Binding-site contacts:
Ligand atom O contacts residue PHE117 of chain 1.A at 4.0 Å.
Ligand atom C contacts residue ASN42 of chain 1.A at 4.2 Å.
Ligand atom OE2 contacts residue ARG60 of chain 1.A at 2.9 Å (salt-bridge).
Ligand atom O contacts residue LEU172 of chain 1.A at 4.3 Å.
Ligand atom CG contacts residue LYS49 of chain 1.A at 4.0 Å.
Ligand atom CD1 contacts residue ILE166 of chain 1.A at 4.1 Å (hydrophobic).
Ligand atom N contacts residue LYS120 of chain 1.A at 3.0 Å (salt-bridge).
Ligand atom OE1 contacts residue ARG127 of chain 1.A at 3.3 Å (salt-bridge).
Ligand atom CG contacts residue LYS120 of chain 1.A at 4.5 Å.
Ligand atom CD1 contacts residue LYS120 of chain 1.A at 4.1 Å.
Ligand atom CD2 contacts residue LEU220 of chain 1.A at 3.4 Å (hydrophobic).
Ligand atom O contacts residue ASN42 of chain 1.A at 3.9 Å.
Ligand atom CB contacts residue LYS120 of chain 1.A at 3.8 Å.
Ligand atom OE2 contacts residue ARG56 of chain 1.A at 4.5 Å.
Ligand atom CA contacts residue LYS120 of chain 1.A at 3.6 Å.
Ligand atom CD1 contacts residue LEU172 of chain 1.A at 3.4 Å (hydrophobic).
Ligand atom C contacts residue LYS120 of chain 1.A at 4.2 Å.
Ligand atom CG contacts residue LYS120 of chain 1.A at 4.2 Å.
Ligand atom OE1 contacts residue ARG56 of chain 1.A at 3.1 Å (salt-bridge).
Ligand atom CG contacts residue ASP124 of chain 1.A at 4.3 Å.
Ligand atom CD2 contacts residue PRO165 of chain 1.A at 4.2 Å (hydrophobic).
Ligand atom CD2 contacts residue ILE217 of chain 1.A at 3.8 Å (hydrophobic).
Ligand atom CB contacts residue ASP124 of chain 1.A at 4.2 Å.
Ligand atom OD1 contacts residue LYS49 of chain 1.A at 4.2 Å.
Ligand atom CD contacts residue ARG60 of chain 1.A at 3.5 Å.
Ligand atom C contacts residue LYS120 of chain 1.A at 4.1 Å.
Ligand atom CD contacts residue ARG56 of chain 1.A at 4.0 Å.
Ligand atom OD2 contacts residue LYS49 of chain 1.A at 3.4 Å.
Ligand atom CA contacts residue LYS120 of chain 1.A at 4.3 Å.
Ligand atom CD1 contacts residue GLY169 of chain 1.A at 3.4 Å.
Ligand atom CG contacts residue LEU220 of chain 1.A at 3.7 Å (hydrophobic).
Ligand atom O contacts residue ARG41 of chain 1.A at 4.5 Å.
Ligand atom CB contacts residue LYS120 of chain 1.A at 3.1 Å.
Ligand atom CD contacts residue ARG127 of chain 1.A at 4.4 Å.
Ligand atom CD1 contacts residue LEU220 of chain 1.A at 3.1 Å (hydrophobic).
Ligand atom O contacts residue ASN173 of chain 1.A at 4.0 Å.
Ligand atom OE1 contacts residue ARG60 of chain 1.A at 3.8 Å.
Ligand atom CB contacts residue ASN42 of chain 1.A at 4.4 Å.
Ligand atom O contacts residue LYS120 of chain 1.A at 4.0 Å.
Ligand atom O contacts residue LYS49 of chain 1.A at 4.1 Å.

Sequence of chain 1.A:
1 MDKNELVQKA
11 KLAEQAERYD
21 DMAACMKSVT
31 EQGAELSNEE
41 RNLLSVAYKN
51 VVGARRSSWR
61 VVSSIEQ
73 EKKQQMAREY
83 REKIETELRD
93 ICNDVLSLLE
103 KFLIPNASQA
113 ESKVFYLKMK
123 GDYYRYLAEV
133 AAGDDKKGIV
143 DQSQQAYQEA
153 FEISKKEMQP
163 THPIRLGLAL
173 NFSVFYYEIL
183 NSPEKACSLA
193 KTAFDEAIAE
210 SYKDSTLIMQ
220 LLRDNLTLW

This small molecule binds to this protein.
Small molecule (SMILES): CC(C)C[C@H](NC(=O)[C@H](CC(=O)O)NC(=O)[C@H](CC(C)C)NC(=O)[C@@H](N)CC1=CN=C2CC=CC=C12)C(=O)N[C@H](C=O)CCC(=O)O